Binding-site contacts:
Ligand atom C1 contacts residue PHE3 of chain 4.A at 4.1 Å (hydrophobic).
Ligand atom C5 contacts residue ASN5 of chain 4.A at 3.7 Å.
Ligand atom C8 contacts residue PHE3 of chain 4.A at 3.3 Å (hydrophobic).
Ligand atom C6 contacts residue ASN154 of chain 4.A at 4.0 Å.
Ligand atom O5 contacts residue ASN5 of chain 4.A at 2.4 Å (h-bond).
Ligand atom O3 contacts residue ASN2 of chain 4.A at 3.6 Å.
Ligand atom C7 contacts residue ASN5 of chain 4.A at 3.6 Å.
Ligand atom C1 contacts residue ASN5 of chain 4.A at 1.4 Å.
Ligand atom O7 contacts residue ASN5 of chain 4.A at 4.0 Å.
Ligand atom C8 contacts residue ASN2 of chain 4.A at 3.6 Å.
Ligand atom C7 contacts residue ASN2 of chain 4.A at 4.0 Å.
Ligand atom N2 contacts residue ASN2 of chain 4.A at 4.0 Å.
Ligand atom C2 contacts residue ASN5 of chain 4.A at 2.5 Å.
Ligand atom C5 contacts residue ASN154 of chain 4.A at 3.4 Å.
Ligand atom C4 contacts residue ASN154 of chain 4.A at 4.4 Å.
Ligand atom N2 contacts residue PHE3 of chain 4.A at 3.0 Å (h-bond).
Ligand atom O5 contacts residue ASN154 of chain 4.A at 3.9 Å.
Ligand atom N2 contacts residue ASN5 of chain 4.A at 2.8 Å (h-bond).
Ligand atom C4 contacts residue ASN5 of chain 4.A at 4.3 Å.
Ligand atom C2 contacts residue PHE3 of chain 4.A at 4.0 Å (hydrophobic).
Ligand atom C3 contacts residue ASN5 of chain 4.A at 3.8 Å.
Ligand atom C1 contacts residue ASN154 of chain 4.A at 3.9 Å.
Ligand atom C7 contacts residue PHE3 of chain 4.A at 3.6 Å (hydrophobic).

The protein below binds the small molecule below.
Small molecule (SMILES): CC(=O)N[C@@H]1[C@@H](O)[C@H](O)[C@@H](CO)O[C@H]1O

Sequence of chain 4.A:
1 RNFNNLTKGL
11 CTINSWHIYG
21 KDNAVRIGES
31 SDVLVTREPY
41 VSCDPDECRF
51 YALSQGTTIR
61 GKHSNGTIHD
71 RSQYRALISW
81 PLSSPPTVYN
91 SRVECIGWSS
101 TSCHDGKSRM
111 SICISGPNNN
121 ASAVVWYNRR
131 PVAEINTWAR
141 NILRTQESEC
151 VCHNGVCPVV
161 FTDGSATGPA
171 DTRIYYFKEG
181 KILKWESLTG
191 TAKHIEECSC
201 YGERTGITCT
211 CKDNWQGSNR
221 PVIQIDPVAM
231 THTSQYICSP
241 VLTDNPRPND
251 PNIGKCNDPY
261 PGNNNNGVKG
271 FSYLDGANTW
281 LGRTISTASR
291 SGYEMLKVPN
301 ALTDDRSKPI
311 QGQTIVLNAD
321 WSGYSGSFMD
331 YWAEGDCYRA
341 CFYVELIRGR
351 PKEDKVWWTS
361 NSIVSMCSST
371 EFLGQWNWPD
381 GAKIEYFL